The protein below binds the small molecule below.
Small molecule (SMILES): CC(=O)N[C@@H]1[C@@H](O)[C@H](O)[C@@H](CO)O[C@H]1O

Sequence of chain 1.C:
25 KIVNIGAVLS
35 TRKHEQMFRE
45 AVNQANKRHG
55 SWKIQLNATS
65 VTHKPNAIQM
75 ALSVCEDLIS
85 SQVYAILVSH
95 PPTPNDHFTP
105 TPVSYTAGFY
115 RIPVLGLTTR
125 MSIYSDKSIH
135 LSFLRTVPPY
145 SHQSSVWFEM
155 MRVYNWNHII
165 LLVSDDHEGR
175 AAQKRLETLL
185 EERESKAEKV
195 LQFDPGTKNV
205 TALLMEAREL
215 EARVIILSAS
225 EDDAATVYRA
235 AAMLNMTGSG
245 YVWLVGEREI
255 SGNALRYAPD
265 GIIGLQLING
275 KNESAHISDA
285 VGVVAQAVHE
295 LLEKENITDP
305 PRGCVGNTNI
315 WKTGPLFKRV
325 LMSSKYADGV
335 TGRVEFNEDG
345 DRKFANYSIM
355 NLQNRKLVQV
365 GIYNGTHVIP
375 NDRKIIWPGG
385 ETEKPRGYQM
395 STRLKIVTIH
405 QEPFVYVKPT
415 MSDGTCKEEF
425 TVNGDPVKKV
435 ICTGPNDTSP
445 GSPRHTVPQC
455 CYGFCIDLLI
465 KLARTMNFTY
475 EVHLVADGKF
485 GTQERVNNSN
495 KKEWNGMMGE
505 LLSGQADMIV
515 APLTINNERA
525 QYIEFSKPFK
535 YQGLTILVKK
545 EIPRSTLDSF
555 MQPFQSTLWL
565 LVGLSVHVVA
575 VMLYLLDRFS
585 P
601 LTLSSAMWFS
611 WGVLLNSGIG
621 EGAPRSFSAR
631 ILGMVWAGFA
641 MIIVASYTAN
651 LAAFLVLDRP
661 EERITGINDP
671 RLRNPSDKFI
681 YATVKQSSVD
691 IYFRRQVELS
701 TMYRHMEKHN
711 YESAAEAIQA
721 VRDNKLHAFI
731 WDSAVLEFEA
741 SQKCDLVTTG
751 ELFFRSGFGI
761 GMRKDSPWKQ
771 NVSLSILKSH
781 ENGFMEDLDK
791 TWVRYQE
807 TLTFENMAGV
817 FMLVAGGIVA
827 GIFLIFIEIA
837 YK

Binding-site contacts:
Ligand atom N2 contacts residue HIS449 of chain 1.C at 3.7 Å.
Ligand atom O5 contacts residue ASP441 of chain 1.C at 3.4 Å (salt-bridge).
Ligand atom C7 contacts residue ASN440 of chain 1.C at 3.8 Å.
Ligand atom O5 contacts residue ASN440 of chain 1.C at 2.4 Å (h-bond).
Ligand atom C5 contacts residue ASN440 of chain 1.C at 3.7 Å.
Ligand atom N2 contacts residue ASN440 of chain 1.C at 2.9 Å (h-bond).
Ligand atom C1 contacts residue ASP441 of chain 1.C at 4.5 Å.
Ligand atom C7 contacts residue HIS449 of chain 1.C at 3.4 Å.
Ligand atom C8 contacts residue HIS449 of chain 1.C at 3.6 Å.
Ligand atom C1 contacts residue ASN440 of chain 1.C at 1.4 Å.
Ligand atom C6 contacts residue ASP441 of chain 1.C at 3.7 Å.
Ligand atom O7 contacts residue HIS449 of chain 1.C at 3.2 Å.
Ligand atom C2 contacts residue ASN440 of chain 1.C at 2.5 Å.
Ligand atom C4 contacts residue ASN440 of chain 1.C at 4.2 Å.
Ligand atom O7 contacts residue ASN440 of chain 1.C at 3.9 Å.
Ligand atom C3 contacts residue ASN440 of chain 1.C at 3.8 Å.
Ligand atom C5 contacts residue ASP441 of chain 1.C at 4.2 Å.